A protein and the small-molecule ligand that binds it are described below.
Small molecule (SMILES): CC[C@H]1OC(=O)[C@H](C)[C@@H](O[C@H]2C[C@@](C)(OC)[C@@H](O)[C@H](C)O2)[C@H](C)[C@@H](O[C@@H]2O[C@H](C)C[C@H](N(C)CC(=O)NC[C@H]3CN(c4ccc(-c5ccc(-c6nnn(C)n6)nc5)c(F)c4)C(=O)O3)[C@H]2O)[C@](C)(O)C[C@@H](C)CN(C)[C@H](C)[C@@H](O)[C@]1(C)O

Sequence of chain 1.H:
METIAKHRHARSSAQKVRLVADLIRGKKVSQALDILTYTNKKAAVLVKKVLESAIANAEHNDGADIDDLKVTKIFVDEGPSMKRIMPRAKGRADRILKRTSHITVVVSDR

Binding-site contacts:
Ligand atom O10 contacts residue LYS90 of chain 1.H at 4.0 Å.